Sequence of chain 1.A:
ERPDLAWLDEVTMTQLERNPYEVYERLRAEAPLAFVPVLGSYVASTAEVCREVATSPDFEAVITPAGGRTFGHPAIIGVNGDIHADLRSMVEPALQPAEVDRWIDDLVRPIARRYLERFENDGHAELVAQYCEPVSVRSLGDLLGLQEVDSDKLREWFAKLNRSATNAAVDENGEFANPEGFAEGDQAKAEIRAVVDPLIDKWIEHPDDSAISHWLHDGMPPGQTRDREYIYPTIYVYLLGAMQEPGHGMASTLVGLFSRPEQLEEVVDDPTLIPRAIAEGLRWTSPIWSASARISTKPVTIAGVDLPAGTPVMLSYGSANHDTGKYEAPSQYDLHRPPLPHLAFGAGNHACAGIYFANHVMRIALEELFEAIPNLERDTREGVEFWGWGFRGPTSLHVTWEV

A protein and the small-molecule ligand that binds it are described below.
Small molecule (SMILES): COc1cc(C=O)ccc1O

Binding-site contacts:
Ligand atom OAB contacts residue SER298 of chain 1.A at 3.2 Å.
Ligand atom CAI contacts residue ILE294 of chain 1.A at 3.8 Å (hydrophobic).
Ligand atom CAD contacts residue SER298 of chain 1.A at 4.1 Å.
Ligand atom OAC contacts residue TYR242 of chain 1.A at 4.3 Å.
Ligand atom CAA contacts residue HEC1 of chain 1.D at 3.3 Å.
Ligand atom CAI contacts residue ILE83 of chain 1.A at 3.9 Å (hydrophobic).
Ligand atom CAE contacts residue ALA297 of chain 1.A at 4.3 Å (hydrophobic).
Ligand atom CAJ contacts residue PHE397 of chain 1.A at 4.2 Å (hydrophobic).
Ligand atom OAH contacts residue ALA248 of chain 1.A at 3.6 Å.
Ligand atom OAC contacts residue LEU246 of chain 1.A at 3.3 Å.
Ligand atom CAA contacts residue ALA248 of chain 1.A at 3.8 Å (hydrophobic).
Ligand atom CAG contacts residue ILE294 of chain 1.A at 3.6 Å (hydrophobic).
Ligand atom CAF contacts residue PHE397 of chain 1.A at 3.6 Å (hydrophobic).
Ligand atom CAK contacts residue VAL243 of chain 1.A at 3.5 Å (hydrophobic).
Ligand atom OAB contacts residue ILE294 of chain 1.A at 3.9 Å.
Ligand atom CAE contacts residue ILE83 of chain 1.A at 3.7 Å (hydrophobic).
Ligand atom CAK contacts residue ILE294 of chain 1.A at 4.3 Å (hydrophobic).
Ligand atom OAC contacts residue VAL243 of chain 1.A at 2.6 Å (h-bond).
Ligand atom CAF contacts residue ILE83 of chain 1.A at 3.9 Å (hydrophobic).
Ligand atom OAH contacts residue GLY247 of chain 1.A at 3.3 Å.
Ligand atom OAB contacts residue HEC1 of chain 1.D at 3.8 Å.
Ligand atom CAD contacts residue ILE83 of chain 1.A at 4.1 Å (hydrophobic).
Ligand atom OAB contacts residue ALA297 of chain 1.A at 3.5 Å.
Ligand atom CAA contacts residue VAL243 of chain 1.A at 4.1 Å (hydrophobic).
Ligand atom OAC contacts residue PHE77 of chain 1.A at 3.8 Å.
Ligand atom OAC contacts residue GLY247 of chain 1.A at 3.0 Å (h-bond).
Ligand atom CAK contacts residue GLY247 of chain 1.A at 3.9 Å.
Ligand atom CAG contacts residue HEC1 of chain 1.D at 4.2 Å.
Ligand atom CAA contacts residue GLY247 of chain 1.A at 4.0 Å.
Ligand atom CAJ contacts residue PHE77 of chain 1.A at 4.5 Å (hydrophobic).
Ligand atom CAJ contacts residue GLY247 of chain 1.A at 3.9 Å.
Ligand atom CAD contacts residue ILE294 of chain 1.A at 3.8 Å (hydrophobic).
Ligand atom CAE contacts residue PHE397 of chain 1.A at 3.8 Å (hydrophobic).
Ligand atom CAJ contacts residue VAL243 of chain 1.A at 3.6 Å (hydrophobic).
Ligand atom CAD contacts residue HEC1 of chain 1.D at 3.6 Å.
Ligand atom CAG contacts residue VAL243 of chain 1.A at 4.3 Å (hydrophobic).
Ligand atom CAG contacts residue ILE83 of chain 1.A at 4.1 Å (hydrophobic).
Ligand atom OAH contacts residue VAL243 of chain 1.A at 3.0 Å (h-bond).
Ligand atom CAA contacts residue ILE294 of chain 1.A at 4.5 Å (hydrophobic).
Ligand atom CAF contacts residue PHE77 of chain 1.A at 4.0 Å (hydrophobic).